Binding-site contacts:
Ligand atom C5 contacts residue ASN483 of chain 1.C at 3.7 Å.
Ligand atom C8 contacts residue ASN483 of chain 1.C at 4.3 Å.
Ligand atom O5 contacts residue GLY479 of chain 1.C at 3.2 Å (h-bond).
Ligand atom O5 contacts residue ASN483 of chain 1.C at 2.4 Å (h-bond).
Ligand atom O6 contacts residue GLY479 of chain 1.C at 4.3 Å.
Ligand atom O7 contacts residue ASN483 of chain 1.C at 3.1 Å (h-bond).
Ligand atom C4 contacts residue ASN483 of chain 1.C at 4.3 Å.
Ligand atom C6 contacts residue GLY479 of chain 1.C at 3.8 Å.
Ligand atom C3 contacts residue ASN483 of chain 1.C at 3.8 Å.
Ligand atom C7 contacts residue ASN483 of chain 1.C at 3.1 Å.
Ligand atom O6 contacts residue ARG482 of chain 1.C at 3.3 Å (salt-bridge).
Ligand atom C1 contacts residue SER480 of chain 1.C at 4.2 Å.
Ligand atom C2 contacts residue ASN483 of chain 1.C at 2.5 Å.
Ligand atom C5 contacts residue GLY479 of chain 1.C at 3.7 Å.
Ligand atom N2 contacts residue ASN483 of chain 1.C at 2.8 Å (h-bond).
Ligand atom C1 contacts residue GLY479 of chain 1.C at 3.3 Å.
Ligand atom C1 contacts residue ASN483 of chain 1.C at 1.4 Å.
Ligand atom C6 contacts residue ARG482 of chain 1.C at 3.5 Å.
Ligand atom O5 contacts residue SER480 of chain 1.C at 4.5 Å.

Sequence of chain 1.C:
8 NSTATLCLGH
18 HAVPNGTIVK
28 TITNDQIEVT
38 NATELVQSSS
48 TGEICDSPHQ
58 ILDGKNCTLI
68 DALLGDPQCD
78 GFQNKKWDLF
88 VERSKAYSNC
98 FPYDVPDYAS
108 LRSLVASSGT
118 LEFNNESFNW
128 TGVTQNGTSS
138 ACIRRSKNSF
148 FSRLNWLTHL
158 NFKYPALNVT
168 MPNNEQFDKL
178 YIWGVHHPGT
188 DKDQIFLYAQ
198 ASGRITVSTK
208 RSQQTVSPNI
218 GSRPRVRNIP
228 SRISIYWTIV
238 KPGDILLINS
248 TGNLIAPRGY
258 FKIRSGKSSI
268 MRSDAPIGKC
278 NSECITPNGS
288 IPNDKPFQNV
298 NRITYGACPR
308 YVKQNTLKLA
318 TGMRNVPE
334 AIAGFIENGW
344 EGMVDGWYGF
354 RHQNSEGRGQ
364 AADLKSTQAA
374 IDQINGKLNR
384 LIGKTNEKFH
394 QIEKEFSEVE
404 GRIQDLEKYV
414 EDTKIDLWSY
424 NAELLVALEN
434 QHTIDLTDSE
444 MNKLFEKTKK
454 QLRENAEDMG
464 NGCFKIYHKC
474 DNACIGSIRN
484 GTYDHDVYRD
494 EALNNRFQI

A protein and the small-molecule ligand that binds it are described below.
Small molecule (SMILES): CC(=O)N[C@@H]1[C@@H](O)[C@H](O)[C@@H](CO)O[C@H]1O